Sequence of chain 1.A:
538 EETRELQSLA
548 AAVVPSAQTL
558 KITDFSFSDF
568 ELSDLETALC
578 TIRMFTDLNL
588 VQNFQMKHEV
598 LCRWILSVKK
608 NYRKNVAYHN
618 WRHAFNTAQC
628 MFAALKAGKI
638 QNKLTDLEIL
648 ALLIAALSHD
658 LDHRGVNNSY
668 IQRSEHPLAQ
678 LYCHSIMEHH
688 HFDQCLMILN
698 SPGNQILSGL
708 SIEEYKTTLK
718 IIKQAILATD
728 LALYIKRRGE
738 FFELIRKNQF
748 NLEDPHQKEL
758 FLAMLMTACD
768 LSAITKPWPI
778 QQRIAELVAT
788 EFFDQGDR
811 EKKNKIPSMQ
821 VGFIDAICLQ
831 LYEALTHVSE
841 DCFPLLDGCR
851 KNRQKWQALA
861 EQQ

Binding-site contacts:
Ligand atom C19 contacts residue PHE823 of chain 1.A at 3.5 Å (hydrophobic).
Ligand atom N22 contacts residue LEU768 of chain 1.A at 3.7 Å.
Ligand atom N14 contacts residue VAL785 of chain 1.A at 4.0 Å.
Ligand atom C13 contacts residue PHE823 of chain 1.A at 3.9 Å (hydrophobic).
Ligand atom C23 contacts residue LEU768 of chain 1.A at 4.1 Å (hydrophobic).
Ligand atom C10 contacts residue GLN820 of chain 1.A at 3.2 Å.
Ligand atom C11 contacts residue ALA782 of chain 1.A at 3.9 Å (hydrophobic).
Ligand atom C18 contacts residue PHE823 of chain 1.A at 3.5 Å (hydrophobic).
Ligand atom C25 contacts residue PHE789 of chain 1.A at 3.5 Å (hydrophobic).
Ligand atom C11 contacts residue ILE816 of chain 1.A at 4.0 Å (hydrophobic).
Ligand atom N1 contacts residue MET819 of chain 1.A at 3.8 Å.
Ligand atom O9 contacts residue GLN820 of chain 1.A at 2.9 Å (h-bond).
Ligand atom C15 contacts residue PHE823 of chain 1.A at 3.5 Å (hydrophobic).
Ligand atom C11 contacts residue GLN820 of chain 1.A at 3.9 Å.
Ligand atom C11 contacts residue ALA786 of chain 1.A at 3.6 Å (hydrophobic).
Ligand atom C6 contacts residue PHE823 of chain 1.A at 3.8 Å (hydrophobic).
Ligand atom N17 contacts residue PHE823 of chain 1.A at 3.8 Å.
Ligand atom C12 contacts residue PHE789 of chain 1.A at 3.9 Å (hydrophobic).
Ligand atom C8 contacts residue PHE789 of chain 1.A at 3.9 Å (hydrophobic).
Ligand atom C21 contacts residue TYR615 of chain 1.A at 4.0 Å (hydrophobic).
Ligand atom O16 contacts residue GLN820 of chain 1.A at 3.1 Å (h-bond).
Ligand atom C26 contacts residue HIS616 of chain 1.A at 3.6 Å.
Ligand atom S7 contacts residue MET819 of chain 1.A at 3.5 Å.
Ligand atom C8 contacts residue GLN820 of chain 1.A at 3.3 Å.
Ligand atom N22 contacts residue PHE823 of chain 1.A at 3.9 Å.
Ligand atom C21 contacts residue ALA770 of chain 1.A at 4.0 Å (hydrophobic).
Ligand atom N20 contacts residue PHE823 of chain 1.A at 3.9 Å.
Ligand atom N14 contacts residue PHE823 of chain 1.A at 3.7 Å.
Ligand atom O16 contacts residue PHE823 of chain 1.A at 4.0 Å.
Ligand atom C23 contacts residue PHE823 of chain 1.A at 3.6 Å (hydrophobic).
Ligand atom C12 contacts residue GLN820 of chain 1.A at 3.7 Å.
Ligand atom C13 contacts residue VAL785 of chain 1.A at 4.0 Å (hydrophobic).
Ligand atom N14 contacts residue GLN820 of chain 1.A at 2.8 Å (h-bond).
Ligand atom C24 contacts residue LEU768 of chain 1.A at 4.1 Å (hydrophobic).
Ligand atom N17 contacts residue PHE789 of chain 1.A at 3.9 Å.
Ligand atom C13 contacts residue GLN820 of chain 1.A at 3.7 Å.
Ligand atom C21 contacts residue LEU768 of chain 1.A at 4.1 Å (hydrophobic).
Ligand atom C15 contacts residue GLN820 of chain 1.A at 3.7 Å.
Ligand atom O9 contacts residue VAL785 of chain 1.A at 3.6 Å.
Ligand atom O16 contacts residue ILE771 of chain 1.A at 3.7 Å.

The protein below binds the small molecule below.
Small molecule (SMILES): CCCc1nn(C)c2c(=O)[nH]c(-c3cc(S(N)(=O)=O)sc3OCC)nc12